This small molecule binds to this protein.
Small molecule (SMILES): CC(=O)N[C@H]1[C@H](O[C@H]2[C@H](O)[C@@H](NC(C)=O)CO[C@@H]2CO)O[C@H](CO)[C@@H](O[C@@H]2O[C@H](CO)[C@@H](O[C@@H]3O[C@H](CO)[C@@H](O)[C@H](O)[C@H]3NC(C)=O)[C@H](O)[C@@H]2O)[C@@H]1O

Binding-site contacts:
Ligand atom C5 contacts residue ASN261 of chain 1.I at 3.7 Å.
Ligand atom O7 contacts residue TYR32 of chain 1.L at 3.9 Å.
Ligand atom C3 contacts residue ASN261 of chain 1.I at 3.7 Å.
Ligand atom C7 contacts residue TYR93 of chain 1.L at 4.4 Å (hydrophobic).
Ligand atom C6 contacts residue ASN263 of chain 1.I at 3.6 Å.
Ligand atom N2 contacts residue ASN261 of chain 1.I at 2.8 Å (h-bond).
Ligand atom O7 contacts residue ASN261 of chain 1.I at 4.2 Å.
Ligand atom C6 contacts residue ALA94 of chain 1.L at 4.1 Å (hydrophobic).
Ligand atom O3 contacts residue TYR32 of chain 1.L at 3.8 Å.
Ligand atom C1 contacts residue ILE283 of chain 1.I at 4.4 Å (hydrophobic).
Ligand atom C7 contacts residue TYR32 of chain 1.L at 4.1 Å (hydrophobic).
Ligand atom O3 contacts residue SER27 of chain 1.L at 4.1 Å.
Ligand atom C7 contacts residue SER96 of chain 1.L at 4.4 Å.
Ligand atom O2 contacts residue SER27 of chain 1.L at 4.4 Å.
Ligand atom O7 contacts residue GLY95 of chain 1.L at 3.7 Å.
Ligand atom C7 contacts residue ASN261 of chain 1.I at 3.6 Å.
Ligand atom O5 contacts residue GLN1 of chain 1.L at 4.4 Å.
Ligand atom C2 contacts residue GLN1 of chain 1.L at 4.1 Å.
Ligand atom C8 contacts residue TYR32 of chain 1.L at 4.4 Å (hydrophobic).
Ligand atom O5 contacts residue SER96 of chain 1.L at 4.3 Å.
Ligand atom O6 contacts residue ALA94 of chain 1.L at 4.1 Å.
Ligand atom C4 contacts residue GLN1 of chain 1.L at 4.2 Å.
Ligand atom C1 contacts residue ASN262 of chain 1.I at 4.3 Å.
Ligand atom O3 contacts residue SER96 of chain 1.L at 4.2 Å.
Ligand atom C4 contacts residue ASN261 of chain 1.I at 4.2 Å.
Ligand atom O7 contacts residue SER96 of chain 1.L at 3.3 Å (h-bond).
Ligand atom O2 contacts residue GLN1 of chain 1.L at 2.7 Å (h-bond).
Ligand atom O5 contacts residue ASN262 of chain 1.I at 3.9 Å.
Ligand atom C8 contacts residue ASN261 of chain 1.I at 4.2 Å.
Ligand atom C2 contacts residue ASN261 of chain 1.I at 2.4 Å.
Ligand atom O5 contacts residue ILE283 of chain 1.I at 4.4 Å.
Ligand atom O7 contacts residue TYR93 of chain 1.L at 3.7 Å.
Ligand atom O5 contacts residue ASN261 of chain 1.I at 2.4 Å (h-bond).
Ligand atom C5 contacts residue SER96 of chain 1.L at 4.0 Å.
Ligand atom O6 contacts residue GLN1 of chain 1.L at 3.3 Å.
Ligand atom C2 contacts residue SER27 of chain 1.L at 4.2 Å.
Ligand atom O6 contacts residue ASN263 of chain 1.I at 3.7 Å.
Ligand atom C8 contacts residue TYR93 of chain 1.L at 4.3 Å (hydrophobic).
Ligand atom C1 contacts residue SER96 of chain 1.L at 4.2 Å.
Ligand atom C1 contacts residue ASN261 of chain 1.I at 1.4 Å.

Sequence of chain 1.L:
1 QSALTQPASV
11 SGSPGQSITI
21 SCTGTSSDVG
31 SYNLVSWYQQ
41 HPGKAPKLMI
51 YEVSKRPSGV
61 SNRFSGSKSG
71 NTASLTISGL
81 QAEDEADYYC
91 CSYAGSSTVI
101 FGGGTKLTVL

Sequence of chain 1.I:
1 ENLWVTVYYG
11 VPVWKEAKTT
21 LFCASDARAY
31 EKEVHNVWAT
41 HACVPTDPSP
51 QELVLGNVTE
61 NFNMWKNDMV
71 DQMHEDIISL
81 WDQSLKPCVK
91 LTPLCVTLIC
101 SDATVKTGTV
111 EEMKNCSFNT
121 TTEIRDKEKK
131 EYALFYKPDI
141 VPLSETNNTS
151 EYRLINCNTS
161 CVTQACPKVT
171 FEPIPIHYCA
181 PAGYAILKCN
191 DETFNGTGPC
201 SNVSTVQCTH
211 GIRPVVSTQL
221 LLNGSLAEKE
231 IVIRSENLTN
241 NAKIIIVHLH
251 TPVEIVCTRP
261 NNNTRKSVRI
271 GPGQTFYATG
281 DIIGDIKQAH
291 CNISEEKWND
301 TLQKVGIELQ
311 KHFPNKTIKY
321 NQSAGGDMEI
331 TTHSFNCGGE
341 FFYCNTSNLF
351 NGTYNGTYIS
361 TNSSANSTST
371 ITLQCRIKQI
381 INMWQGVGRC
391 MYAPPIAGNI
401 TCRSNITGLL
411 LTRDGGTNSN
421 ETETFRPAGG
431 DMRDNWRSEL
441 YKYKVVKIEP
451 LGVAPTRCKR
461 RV